Sequence of chain 1.A:
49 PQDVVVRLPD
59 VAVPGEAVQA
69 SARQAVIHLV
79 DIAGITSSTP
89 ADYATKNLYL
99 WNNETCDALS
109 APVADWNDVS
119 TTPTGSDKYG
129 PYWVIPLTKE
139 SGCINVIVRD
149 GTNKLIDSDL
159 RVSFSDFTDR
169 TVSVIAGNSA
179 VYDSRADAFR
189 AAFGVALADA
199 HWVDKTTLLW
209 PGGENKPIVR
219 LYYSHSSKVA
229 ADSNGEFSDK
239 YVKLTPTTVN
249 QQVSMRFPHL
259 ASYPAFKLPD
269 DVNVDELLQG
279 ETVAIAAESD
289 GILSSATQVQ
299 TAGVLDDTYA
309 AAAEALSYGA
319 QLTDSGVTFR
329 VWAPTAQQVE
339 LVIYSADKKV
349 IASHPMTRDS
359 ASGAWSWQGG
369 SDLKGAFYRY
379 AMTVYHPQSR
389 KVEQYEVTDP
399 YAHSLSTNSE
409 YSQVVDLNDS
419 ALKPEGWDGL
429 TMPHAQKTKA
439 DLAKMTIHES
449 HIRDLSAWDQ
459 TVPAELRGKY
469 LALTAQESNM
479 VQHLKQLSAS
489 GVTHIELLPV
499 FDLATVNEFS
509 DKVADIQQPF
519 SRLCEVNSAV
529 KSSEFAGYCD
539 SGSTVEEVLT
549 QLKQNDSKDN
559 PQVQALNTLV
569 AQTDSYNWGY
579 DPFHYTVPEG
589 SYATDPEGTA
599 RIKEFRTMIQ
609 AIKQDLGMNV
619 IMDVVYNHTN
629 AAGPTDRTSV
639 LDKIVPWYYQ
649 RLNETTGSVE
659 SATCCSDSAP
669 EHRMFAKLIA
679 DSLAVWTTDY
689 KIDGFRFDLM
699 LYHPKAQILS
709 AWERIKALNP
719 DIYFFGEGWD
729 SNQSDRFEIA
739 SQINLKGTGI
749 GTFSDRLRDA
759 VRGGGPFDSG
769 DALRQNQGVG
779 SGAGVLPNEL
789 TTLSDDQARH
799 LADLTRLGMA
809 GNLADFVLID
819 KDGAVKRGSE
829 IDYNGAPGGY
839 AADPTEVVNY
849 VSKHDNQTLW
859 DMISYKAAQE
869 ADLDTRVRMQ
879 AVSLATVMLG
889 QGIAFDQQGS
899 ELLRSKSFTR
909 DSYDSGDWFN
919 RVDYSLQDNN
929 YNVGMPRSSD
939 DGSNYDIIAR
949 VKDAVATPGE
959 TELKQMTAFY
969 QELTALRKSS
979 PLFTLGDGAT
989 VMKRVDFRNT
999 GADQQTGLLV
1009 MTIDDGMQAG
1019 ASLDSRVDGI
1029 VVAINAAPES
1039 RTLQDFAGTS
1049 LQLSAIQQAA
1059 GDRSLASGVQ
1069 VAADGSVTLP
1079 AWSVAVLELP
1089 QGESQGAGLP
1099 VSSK

A protein and the small-molecule ligand that binds it are described below.
Small molecule (SMILES): OC[C@H]1O[C@@H]2O[C@H]3[C@H](O)[C@@H](O)[C@@H](O[C@H]4[C@H](O)[C@@H](O)[C@@H](O[C@H]5[C@H](O)[C@@H](O)[C@@H](O[C@H]6[C@H](O)[C@@H](O)[C@@H](O[C@H]7[C@H](O)[C@@H](O)[C@@H](O[C@H]1[C@H](O)[C@H]2O)O[C@@H]7CO)O[C@@H]6CO)O[C@@H]5CO)O[C@@H]4CO)O[C@@H]3CO

Binding-site contacts:
Ligand atom C6 contacts residue TRP114 of chain 1.A at 3.9 Å (hydrophobic).
Ligand atom C2 contacts residue ILE145 of chain 1.A at 3.8 Å (hydrophobic).
Ligand atom O2 contacts residue ASP157 of chain 1.A at 2.9 Å (salt-bridge).
Ligand atom O5 contacts residue TRP99 of chain 1.A at 4.1 Å.
Ligand atom C3 contacts residue TRP99 of chain 1.A at 4.5 Å (hydrophobic).
Ligand atom C3 contacts residue TRP114 of chain 1.A at 4.1 Å (hydrophobic).
Ligand atom C4 contacts residue TRP99 of chain 1.A at 4.1 Å (hydrophobic).
Ligand atom C2 contacts residue ASP157 of chain 1.A at 3.2 Å.
Ligand atom O3 contacts residue ASP157 of chain 1.A at 2.6 Å (salt-bridge).
Ligand atom C5 contacts residue TYR97 of chain 1.A at 4.5 Å (hydrophobic).
Ligand atom C3 contacts residue LYS152 of chain 1.A at 3.9 Å.
Ligand atom C1 contacts residue TRP114 of chain 1.A at 3.9 Å (hydrophobic).
Ligand atom O3 contacts residue ILE145 of chain 1.A at 3.9 Å.
Ligand atom C5 contacts residue TRP99 of chain 1.A at 4.4 Å (hydrophobic).
Ligand atom C1 contacts residue ILE145 of chain 1.A at 3.8 Å (hydrophobic).
Ligand atom O3 contacts residue TRP114 of chain 1.A at 4.0 Å.
Ligand atom O3 contacts residue LYS152 of chain 1.A at 2.9 Å (salt-bridge).
Ligand atom C4 contacts residue TRP114 of chain 1.A at 3.8 Å (hydrophobic).
Ligand atom C2 contacts residue TRP114 of chain 1.A at 3.6 Å (hydrophobic).
Ligand atom C2 contacts residue TRP99 of chain 1.A at 4.0 Å (hydrophobic).
Ligand atom C2 contacts residue LYS152 of chain 1.A at 3.9 Å.
Ligand atom O2 contacts residue LYS152 of chain 1.A at 3.2 Å (salt-bridge).
Ligand atom O5 contacts residue TYR97 of chain 1.A at 3.4 Å.
Ligand atom O6 contacts residue TYR97 of chain 1.A at 3.0 Å (h-bond).
Ligand atom O5 contacts residue TRP114 of chain 1.A at 3.4 Å.
Ligand atom O2 contacts residue TRP114 of chain 1.A at 4.1 Å.
Ligand atom O6 contacts residue TRP114 of chain 1.A at 3.5 Å.
Ligand atom C5 contacts residue TRP114 of chain 1.A at 4.0 Å (hydrophobic).
Ligand atom C6 contacts residue TRP99 of chain 1.A at 3.8 Å (hydrophobic).
Ligand atom O2 contacts residue ILE145 of chain 1.A at 3.6 Å.
Ligand atom C3 contacts residue ASP157 of chain 1.A at 3.5 Å.
Ligand atom O3 contacts residue TRP99 of chain 1.A at 4.4 Å.
Ligand atom C1 contacts residue TYR97 of chain 1.A at 4.0 Å (hydrophobic).
Ligand atom C6 contacts residue TYR97 of chain 1.A at 3.9 Å (hydrophobic).